The small molecule below binds the protein below.
Small molecule (SMILES): CC[C@H](C)[C@H](NC(=O)[C@H](CCCC[NH3+])NC(=O)[C@@H]1CCCN1C(=O)[C@H](CCCNC(N)=[NH2+])NC(=O)[C@@H]1CCCN1C(=O)[C@@H]1CCCN1C(=O)[C@H](CC(C)C)NC(=O)CNC(=O)[C@@H]1CCC(=O)N1)C(=O)N1CCC[C@H]1C(=O)N1CCC[C@H]1C(=O)O

Binding-site contacts:
Ligand atom CD contacts residue SER35 of chain 1.A at 3.1 Å.
Ligand atom CG contacts residue TYR369 of chain 1.A at 3.1 Å (hydrophobic).
Ligand atom CD1 contacts residue HIS491 of chain 1.A at 3.2 Å.
Ligand atom C contacts residue GLN259 of chain 1.A at 3.3 Å.
Ligand atom OXT contacts residue TYR498 of chain 1.A at 2.7 Å (h-bond).
Ligand atom CD contacts residue TYR197 of chain 1.A at 2.9 Å (hydrophobic).
Ligand atom CB contacts residue ARG381 of chain 1.A at 2.9 Å.
Ligand atom CA contacts residue ALA332 of chain 1.A at 3.4 Å (hydrophobic).
Ligand atom O contacts residue GLU362 of chain 1.A at 2.9 Å (salt-bridge).
Ligand atom CA contacts residue LEU98 of chain 1.A at 3.4 Å (hydrophobic).
Ligand atom O contacts residue HIS491 of chain 1.A at 3.0 Å (h-bond).
Ligand atom CG contacts residue TYR186 of chain 1.A at 3.2 Å (hydrophobic).
Ligand atom O contacts residue ALA334 of chain 1.A at 2.7 Å (h-bond).
Ligand atom N contacts residue ALA334 of chain 1.A at 3.1 Å (h-bond).
Ligand atom CG1 contacts residue TYR501 of chain 1.A at 3.2 Å (hydrophobic).
Ligand atom N contacts residue LEU98 of chain 1.A at 3.1 Å (h-bond).
Ligand atom N contacts residue TYR501 of chain 1.A at 3.3 Å.
Ligand atom CB contacts residue ALA332 of chain 1.A at 3.1 Å (hydrophobic).
Ligand atom OE contacts residue TYR197 of chain 1.A at 2.5 Å (h-bond).
Ligand atom CB contacts residue THR97 of chain 1.A at 3.3 Å.
Ligand atom NE contacts residue ASN494 of chain 1.A at 3.2 Å (h-bond).
Ligand atom CD contacts residue GLU362 of chain 1.A at 2.9 Å.
Ligand atom O contacts residue GLN259 of chain 1.A at 3.4 Å (h-bond).
Ligand atom CB contacts residue HIS365 of chain 1.A at 3.4 Å.
Ligand atom N contacts residue GLU362 of chain 1.A at 3.1 Å (salt-bridge).
Ligand atom O contacts residue ZN1 of chain 1.V at 2.3 Å.
Ligand atom CD contacts residue ALA332 of chain 1.A at 2.9 Å (hydrophobic).
Ligand atom O contacts residue SER61 of chain 1.A at 3.4 Å.
Ligand atom NH1 contacts residue ASN494 of chain 1.A at 2.9 Å (h-bond).
Ligand atom OXT contacts residue HIS491 of chain 1.A at 3.3 Å.
Ligand atom N contacts residue ZN1 of chain 1.V at 3.2 Å.
Ligand atom O contacts residue TYR501 of chain 1.A at 2.7 Å (h-bond).
Ligand atom OXT contacts residue LYS489 of chain 1.A at 2.8 Å (salt-bridge).
Ligand atom O contacts residue HIS331 of chain 1.A at 3.0 Å (h-bond).
Ligand atom O contacts residue SER333 of chain 1.A at 3.1 Å.
Ligand atom CG contacts residue TYR197 of chain 1.A at 2.8 Å (hydrophobic).
Ligand atom OXT contacts residue GLN259 of chain 1.A at 3.1 Å (h-bond).
Ligand atom C contacts residue ZN1 of chain 1.V at 2.9 Å.
Ligand atom CG contacts residue SER35 of chain 1.A at 2.9 Å.
Ligand atom O contacts residue GLU389 of chain 1.A at 3.1 Å (salt-bridge).

Sequence of chain 1.A:
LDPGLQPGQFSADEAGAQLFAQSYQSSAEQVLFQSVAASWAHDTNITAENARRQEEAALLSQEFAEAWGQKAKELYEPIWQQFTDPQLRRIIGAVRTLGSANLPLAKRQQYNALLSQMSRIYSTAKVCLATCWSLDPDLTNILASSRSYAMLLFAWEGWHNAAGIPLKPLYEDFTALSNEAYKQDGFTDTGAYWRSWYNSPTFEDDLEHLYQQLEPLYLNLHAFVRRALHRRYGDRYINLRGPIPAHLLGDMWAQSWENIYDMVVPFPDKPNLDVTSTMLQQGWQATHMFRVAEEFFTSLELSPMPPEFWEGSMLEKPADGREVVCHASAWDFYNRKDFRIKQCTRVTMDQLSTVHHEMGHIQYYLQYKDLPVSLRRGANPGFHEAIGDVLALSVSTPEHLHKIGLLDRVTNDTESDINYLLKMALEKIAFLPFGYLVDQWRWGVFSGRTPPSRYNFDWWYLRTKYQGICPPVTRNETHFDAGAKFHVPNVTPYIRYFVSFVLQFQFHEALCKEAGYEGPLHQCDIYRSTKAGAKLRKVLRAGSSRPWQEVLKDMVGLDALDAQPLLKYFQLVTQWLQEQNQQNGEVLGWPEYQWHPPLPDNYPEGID